A small-molecule ligand and the protein it binds are described below.
Small molecule (SMILES): Nc1nc2c(ncn2[C@@H]2O[C@H](CO[P](=O)(O)O[P](=O)(O)OP(O)(O)=S)[C@@H](O)[C@H]2O)c(=O)[nH]1

Sequence of chain 1.A:
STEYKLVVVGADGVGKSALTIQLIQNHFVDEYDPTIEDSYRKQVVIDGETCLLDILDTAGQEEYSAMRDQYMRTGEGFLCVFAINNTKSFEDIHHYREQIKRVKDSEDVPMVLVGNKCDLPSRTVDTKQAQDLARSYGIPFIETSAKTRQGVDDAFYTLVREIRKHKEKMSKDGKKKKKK

Binding-site contacts:
Ligand atom O3G contacts residue THR36 of chain 1.A at 2.8 Å (h-bond).
Ligand atom O1A contacts residue ALA19 of chain 1.A at 2.8 Å (h-bond).
Ligand atom S1G contacts residue TYR33 of chain 1.A at 2.5 Å (h-bond).
Ligand atom C2 contacts residue ASP120 of chain 1.A at 3.5 Å.
Ligand atom O2B contacts residue MG1 of chain 1.C at 2.1 Å.
Ligand atom N2 contacts residue LEU121 of chain 1.A at 3.3 Å.
Ligand atom O6 contacts residue SER146 of chain 1.A at 3.5 Å.
Ligand atom O3' contacts residue ASP31 of chain 1.A at 3.0 Å (salt-bridge).
Ligand atom O2G contacts residue LYS17 of chain 1.A at 2.6 Å (salt-bridge).
Ligand atom PG contacts residue MG1 of chain 1.C at 3.1 Å.
Ligand atom O2' contacts residue PHE29 of chain 1.A at 3.3 Å.
Ligand atom O3G contacts residue MG1 of chain 1.C at 1.8 Å.
Ligand atom PG contacts residue TYR33 of chain 1.A at 3.4 Å.
Ligand atom O6 contacts residue ASN117 of chain 1.A at 3.3 Å (h-bond).
Ligand atom O1B contacts residue VAL15 of chain 1.A at 3.3 Å (h-bond).
Ligand atom O3B contacts residue TYR33 of chain 1.A at 2.9 Å (h-bond).
Ligand atom O1A contacts residue SER18 of chain 1.A at 3.5 Å (h-bond).
Ligand atom O4' contacts residue LYS118 of chain 1.A at 3.0 Å (salt-bridge).
Ligand atom O3B contacts residue GLY14 of chain 1.A at 2.9 Å (h-bond).
Ligand atom N7 contacts residue ASN117 of chain 1.A at 3.2 Å (h-bond).
Ligand atom O1A contacts residue GLY16 of chain 1.A at 3.3 Å.
Ligand atom O1B contacts residue GLY16 of chain 1.A at 3.0 Å (h-bond).
Ligand atom O3B contacts residue MG1 of chain 1.C at 3.5 Å.
Ligand atom O6 contacts residue ALA147 of chain 1.A at 2.9 Å (h-bond).
Ligand atom C3' contacts residue GLU32 of chain 1.A at 3.4 Å.
Ligand atom C6 contacts residue ASP120 of chain 1.A at 3.5 Å.
Ligand atom N2 contacts residue ASP120 of chain 1.A at 2.8 Å (salt-bridge).
Ligand atom O6 contacts residue LYS148 of chain 1.A at 3.4 Å (salt-bridge).
Ligand atom O2' contacts residue ASP31 of chain 1.A at 3.2 Å (salt-bridge).
Ligand atom O3A contacts residue GLY16 of chain 1.A at 3.2 Å (h-bond).
Ligand atom O6 contacts residue LYS118 of chain 1.A at 3.4 Å.
Ligand atom C5' contacts residue TYR33 of chain 1.A at 3.4 Å (hydrophobic).
Ligand atom O1B contacts residue LYS17 of chain 1.A at 2.9 Å (salt-bridge).
Ligand atom PB contacts residue MG1 of chain 1.C at 3.2 Å.
Ligand atom O2B contacts residue SER18 of chain 1.A at 2.9 Å (h-bond).
Ligand atom N1 contacts residue ASP120 of chain 1.A at 2.7 Å (salt-bridge).
Ligand atom O2G contacts residue GLY61 of chain 1.A at 2.7 Å (h-bond).
Ligand atom O6 contacts residue ASP120 of chain 1.A at 3.4 Å (salt-bridge).
Ligand atom O2A contacts residue TYR33 of chain 1.A at 3.1 Å.
Ligand atom O2' contacts residue VAL30 of chain 1.A at 2.6 Å (h-bond).